A protein and the small-molecule ligand that binds it are described below.
Small molecule (SMILES): C[C@@H]1CC[C@@]2(OC1)O[C@H]1[C@@H](O)[C@H]3[C@@H]4CC[C@H]5C[C@@H](O[C@@H]6O[C@H](CO)[C@H](O[C@@H]7O[C@H](CO)[C@@H](O)[C@H](O[C@@H]8OC[C@@H](O)[C@H](O)[C@H]8O)[C@H]7O[C@@H]7O[C@H](CO)[C@H](O)[C@H](O[C@@H]8O[C@H](CO)[C@@H](O)[C@H](O)[C@H]8O)[C@H]7O)[C@H](O)[C@H]6O)[C@H](O)C[C@]5(C)[C@H]4CC[C@]3(C)[C@H]1[C@@H]2C

Sequence of chain 1.A:
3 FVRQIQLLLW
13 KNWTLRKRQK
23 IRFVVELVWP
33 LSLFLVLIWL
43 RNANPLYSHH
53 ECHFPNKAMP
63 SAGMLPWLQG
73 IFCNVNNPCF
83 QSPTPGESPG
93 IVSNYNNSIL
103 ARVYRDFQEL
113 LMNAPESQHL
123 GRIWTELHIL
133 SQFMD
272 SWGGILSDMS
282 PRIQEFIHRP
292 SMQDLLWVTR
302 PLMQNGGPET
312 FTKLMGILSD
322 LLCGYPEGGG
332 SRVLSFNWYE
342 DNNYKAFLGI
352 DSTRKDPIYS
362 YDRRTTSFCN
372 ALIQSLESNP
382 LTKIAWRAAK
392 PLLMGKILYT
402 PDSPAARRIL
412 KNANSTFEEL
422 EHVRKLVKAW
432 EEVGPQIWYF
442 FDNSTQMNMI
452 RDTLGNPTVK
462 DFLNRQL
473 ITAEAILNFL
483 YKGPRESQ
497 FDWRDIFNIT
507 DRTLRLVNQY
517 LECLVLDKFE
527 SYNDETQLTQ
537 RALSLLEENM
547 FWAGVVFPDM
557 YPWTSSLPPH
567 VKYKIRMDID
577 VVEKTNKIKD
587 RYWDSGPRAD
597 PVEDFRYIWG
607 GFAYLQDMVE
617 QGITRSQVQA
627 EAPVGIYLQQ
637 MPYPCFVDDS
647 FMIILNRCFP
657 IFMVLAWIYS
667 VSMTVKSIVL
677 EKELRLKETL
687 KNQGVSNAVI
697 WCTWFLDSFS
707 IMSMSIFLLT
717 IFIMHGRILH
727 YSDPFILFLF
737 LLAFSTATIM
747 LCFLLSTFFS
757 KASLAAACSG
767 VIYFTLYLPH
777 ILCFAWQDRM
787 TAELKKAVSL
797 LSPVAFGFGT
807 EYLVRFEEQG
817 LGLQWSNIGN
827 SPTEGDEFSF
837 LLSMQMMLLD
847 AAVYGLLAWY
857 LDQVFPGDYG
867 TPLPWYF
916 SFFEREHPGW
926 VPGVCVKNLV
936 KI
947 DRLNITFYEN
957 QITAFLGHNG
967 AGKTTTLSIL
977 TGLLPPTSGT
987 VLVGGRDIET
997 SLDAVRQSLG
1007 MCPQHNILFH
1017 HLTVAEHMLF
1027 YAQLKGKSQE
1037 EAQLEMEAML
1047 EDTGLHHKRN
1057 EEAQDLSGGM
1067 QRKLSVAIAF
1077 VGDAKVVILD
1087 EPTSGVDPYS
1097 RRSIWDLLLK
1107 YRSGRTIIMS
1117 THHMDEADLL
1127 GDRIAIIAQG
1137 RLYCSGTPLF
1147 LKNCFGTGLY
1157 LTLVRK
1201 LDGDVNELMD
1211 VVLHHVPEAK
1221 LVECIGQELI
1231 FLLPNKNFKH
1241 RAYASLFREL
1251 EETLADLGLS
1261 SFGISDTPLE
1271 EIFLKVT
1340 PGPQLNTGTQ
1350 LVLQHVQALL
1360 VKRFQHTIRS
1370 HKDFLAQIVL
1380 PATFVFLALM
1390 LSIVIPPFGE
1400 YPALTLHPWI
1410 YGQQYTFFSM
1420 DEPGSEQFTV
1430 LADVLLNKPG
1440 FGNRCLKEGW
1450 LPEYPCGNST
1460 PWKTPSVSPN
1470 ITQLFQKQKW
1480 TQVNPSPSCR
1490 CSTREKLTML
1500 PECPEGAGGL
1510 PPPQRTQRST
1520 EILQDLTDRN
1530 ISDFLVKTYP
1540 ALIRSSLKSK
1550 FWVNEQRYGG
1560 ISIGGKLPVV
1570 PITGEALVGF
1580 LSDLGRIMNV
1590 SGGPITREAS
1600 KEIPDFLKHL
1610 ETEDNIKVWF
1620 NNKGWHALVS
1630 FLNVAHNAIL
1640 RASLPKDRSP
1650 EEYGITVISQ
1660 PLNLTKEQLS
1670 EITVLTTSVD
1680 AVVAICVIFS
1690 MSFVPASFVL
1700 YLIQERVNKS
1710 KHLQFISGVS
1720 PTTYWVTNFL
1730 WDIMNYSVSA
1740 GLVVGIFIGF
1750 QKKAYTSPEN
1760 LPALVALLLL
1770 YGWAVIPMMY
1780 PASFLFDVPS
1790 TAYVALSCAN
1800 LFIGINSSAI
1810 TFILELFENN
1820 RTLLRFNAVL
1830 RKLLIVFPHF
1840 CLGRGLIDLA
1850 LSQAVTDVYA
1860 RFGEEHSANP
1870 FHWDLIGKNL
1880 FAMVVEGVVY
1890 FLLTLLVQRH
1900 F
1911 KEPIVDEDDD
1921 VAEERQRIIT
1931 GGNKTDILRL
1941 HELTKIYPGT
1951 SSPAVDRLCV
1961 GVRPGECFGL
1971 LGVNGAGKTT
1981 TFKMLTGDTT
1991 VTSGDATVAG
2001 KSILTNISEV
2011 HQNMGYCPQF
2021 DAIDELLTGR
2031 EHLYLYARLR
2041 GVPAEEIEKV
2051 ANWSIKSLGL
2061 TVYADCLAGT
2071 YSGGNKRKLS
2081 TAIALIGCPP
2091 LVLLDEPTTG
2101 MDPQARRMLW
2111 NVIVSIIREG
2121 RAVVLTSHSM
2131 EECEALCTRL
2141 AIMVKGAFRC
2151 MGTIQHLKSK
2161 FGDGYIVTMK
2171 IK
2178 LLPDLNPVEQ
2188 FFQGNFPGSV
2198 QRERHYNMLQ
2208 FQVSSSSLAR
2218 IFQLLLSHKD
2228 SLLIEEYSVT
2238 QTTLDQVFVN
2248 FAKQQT

Binding-site contacts:
Ligand atom O54 contacts residue HIS1016 of chain 1.A at 3.5 Å (h-bond).
Ligand atom C41 contacts residue ALA758 of chain 1.A at 3.6 Å (hydrophobic).
Ligand atom C32 contacts residue LEU676 of chain 1.A at 3.9 Å (hydrophobic).
Ligand atom C22 contacts residue LYS672 of chain 1.A at 3.7 Å.
Ligand atom C81 contacts residue SER668 of chain 1.A at 3.7 Å.
Ligand atom O77 contacts residue SER759 of chain 1.A at 3.9 Å.
Ligand atom O42 contacts residue GLU679 of chain 1.A at 2.7 Å (salt-bridge).
Ligand atom C32 contacts residue LYS672 of chain 1.A at 3.3 Å.
Ligand atom O60 contacts residue HIS1016 of chain 1.A at 3.4 Å.
Ligand atom C06 contacts residue CLR1 of chain 1.Q at 3.8 Å.
Ligand atom C80 contacts residue ALA762 of chain 1.A at 3.4 Å (hydrophobic).
Ligand atom O09 contacts residue CLR1 of chain 1.R at 3.9 Å.
Ligand atom C10 contacts residue CLR1 of chain 1.R at 3.4 Å.
Ligand atom O62 contacts residue GLN1060 of chain 1.A at 3.5 Å (h-bond).
Ligand atom O43 contacts residue LEU680 of chain 1.A at 3.4 Å.
Ligand atom C39 contacts residue LEU676 of chain 1.A at 3.7 Å (hydrophobic).
Ligand atom C18 contacts residue THR1790 of chain 1.A at 3.7 Å.
Ligand atom O84 contacts residue CLR1 of chain 1.R at 3.7 Å.
Ligand atom C49 contacts residue HIS1016 of chain 1.A at 3.5 Å.
Ligand atom C13 contacts residue CLR1 of chain 1.Q at 3.4 Å.
Ligand atom C81 contacts residue ALA762 of chain 1.A at 3.3 Å (hydrophobic).
Ligand atom C41 contacts residue GLU679 of chain 1.A at 3.8 Å.
Ligand atom C59 contacts residue GLN1060 of chain 1.A at 3.0 Å.
Ligand atom O42 contacts residue ALA758 of chain 1.A at 3.9 Å.
Ligand atom C01 contacts residue ILE664 of chain 1.A at 3.7 Å (hydrophobic).
Ligand atom C07 contacts residue CLR1 of chain 1.Q at 3.7 Å.
Ligand atom C83 contacts residue ILE664 of chain 1.A at 3.8 Å (hydrophobic).
Ligand atom C61 contacts residue GLN1060 of chain 1.A at 3.4 Å.
Ligand atom C83 contacts residue SER668 of chain 1.A at 3.7 Å.
Ligand atom O50 contacts residue HIS1016 of chain 1.A at 3.3 Å (h-bond).
Ligand atom C14 contacts residue CLR1 of chain 1.Q at 3.6 Å.
Ligand atom O82 contacts residue CLR1 of chain 1.R at 3.9 Å.
Ligand atom O40 contacts residue LEU676 of chain 1.A at 3.4 Å.
Ligand atom O60 contacts residue GLN1060 of chain 1.A at 3.9 Å.
Ligand atom C80 contacts residue LYS672 of chain 1.A at 3.5 Å.
Ligand atom C15 contacts residue CLR1 of chain 1.Q at 3.8 Å.
Ligand atom C17 contacts residue THR1790 of chain 1.A at 3.8 Å.
Ligand atom C85 contacts residue CLR1 of chain 1.R at 3.9 Å.
Ligand atom O33 contacts residue LYS672 of chain 1.A at 2.9 Å (salt-bridge).
Ligand atom O09 contacts residue VAL1793 of chain 1.A at 3.7 Å.